Binding-site contacts:
Ligand atom C5 contacts residue ALA111 of chain 1.A at 3.8 Å (hydrophobic).
Ligand atom C5 contacts residue GLY114 of chain 1.A at 3.6 Å.
Ligand atom CAS contacts residue LEU163 of chain 1.A at 3.2 Å (hydrophobic).
Ligand atom CAY contacts residue LYS60 of chain 1.A at 3.8 Å.
Ligand atom CAL contacts residue ASN161 of chain 1.A at 3.6 Å.
Ligand atom CAK contacts residue GLU115 of chain 1.A at 3.3 Å.
Ligand atom NAQ contacts residue TYR110 of chain 1.A at 3.7 Å.
Ligand atom CAJ contacts residue GLU115 of chain 1.A at 3.6 Å.
Ligand atom C6 contacts residue GLY114 of chain 1.A at 3.5 Å.
Ligand atom NAP contacts residue LEU163 of chain 1.A at 3.9 Å.
Ligand atom NAZ contacts residue LYS60 of chain 1.A at 3.4 Å.
Ligand atom NAP contacts residue TYR110 of chain 1.A at 3.6 Å.
Ligand atom C4 contacts residue ALA111 of chain 1.A at 3.7 Å (hydrophobic).
Ligand atom CAX contacts residue LYS35 of chain 1.A at 3.5 Å.
Ligand atom NAQ contacts residue ALA58 of chain 1.A at 3.3 Å.
Ligand atom C5 contacts residue LEU37 of chain 1.A at 3.8 Å (hydrophobic).
Ligand atom CAR contacts residue LEU163 of chain 1.A at 3.5 Å (hydrophobic).
Ligand atom CAU contacts residue VAL176 of chain 1.A at 3.4 Å (hydrophobic).
Ligand atom CAK contacts residue LEU163 of chain 1.A at 3.8 Å (hydrophobic).
Ligand atom CAH contacts residue ALA111 of chain 1.A at 3.8 Å (hydrophobic).
Ligand atom NAP contacts residue ALA111 of chain 1.A at 2.9 Å (h-bond).
Ligand atom CAX contacts residue GLY114 of chain 1.A at 3.9 Å.
Ligand atom CAL contacts residue VAL176 of chain 1.A at 3.9 Å (hydrophobic).
Ligand atom N3 contacts residue LEU163 of chain 1.A at 3.7 Å.
Ligand atom CAL contacts residue GLN160 of chain 1.A at 3.3 Å.
Ligand atom NAI contacts residue GLU115 of chain 1.A at 3.2 Å (salt-bridge).
Ligand atom CAX contacts residue TYR110 of chain 1.A at 3.8 Å (hydrophobic).
Ligand atom NAP contacts residue ALA58 of chain 1.A at 3.9 Å.
Ligand atom NAG contacts residue ALA111 of chain 1.A at 3.1 Å (h-bond).
Ligand atom CAX contacts residue LEU37 of chain 1.A at 3.8 Å (hydrophobic).
Ligand atom NAQ contacts residue GLU109 of chain 1.A at 3.0 Å (salt-bridge).
Ligand atom CAV contacts residue ASP177 of chain 1.A at 3.6 Å.
Ligand atom CAH contacts residue LEU163 of chain 1.A at 3.5 Å (hydrophobic).
Ligand atom CAX contacts residue ALA111 of chain 1.A at 3.5 Å (hydrophobic).
Ligand atom CAK contacts residue GLN160 of chain 1.A at 3.1 Å.
Ligand atom NAQ contacts residue ALA111 of chain 1.A at 3.4 Å (h-bond).
Ligand atom NAP contacts residue GLU109 of chain 1.A at 3.8 Å.
Ligand atom CAR contacts residue ALA58 of chain 1.A at 3.5 Å (hydrophobic).
Ligand atom CAT contacts residue ALA58 of chain 1.A at 3.7 Å (hydrophobic).
Ligand atom CAW contacts residue VAL45 of chain 1.A at 3.8 Å (hydrophobic).

Sequence of chain 1.A:
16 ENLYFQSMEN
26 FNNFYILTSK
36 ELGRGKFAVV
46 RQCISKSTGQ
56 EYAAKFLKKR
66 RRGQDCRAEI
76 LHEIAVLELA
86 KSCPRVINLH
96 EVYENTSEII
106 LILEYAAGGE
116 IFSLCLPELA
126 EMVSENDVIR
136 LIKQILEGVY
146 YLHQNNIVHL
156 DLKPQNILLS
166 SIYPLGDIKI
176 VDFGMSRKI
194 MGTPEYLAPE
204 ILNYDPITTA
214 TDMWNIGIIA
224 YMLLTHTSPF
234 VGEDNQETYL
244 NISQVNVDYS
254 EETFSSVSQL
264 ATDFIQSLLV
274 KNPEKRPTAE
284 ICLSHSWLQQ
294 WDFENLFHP

This small molecule binds to this protein.
Small molecule (SMILES): Cc1cnc(Nc2ccc(CC#N)cc2)nc1Nc1cc(C2CC2)[nH]n1